Sequence of chain 1.J:
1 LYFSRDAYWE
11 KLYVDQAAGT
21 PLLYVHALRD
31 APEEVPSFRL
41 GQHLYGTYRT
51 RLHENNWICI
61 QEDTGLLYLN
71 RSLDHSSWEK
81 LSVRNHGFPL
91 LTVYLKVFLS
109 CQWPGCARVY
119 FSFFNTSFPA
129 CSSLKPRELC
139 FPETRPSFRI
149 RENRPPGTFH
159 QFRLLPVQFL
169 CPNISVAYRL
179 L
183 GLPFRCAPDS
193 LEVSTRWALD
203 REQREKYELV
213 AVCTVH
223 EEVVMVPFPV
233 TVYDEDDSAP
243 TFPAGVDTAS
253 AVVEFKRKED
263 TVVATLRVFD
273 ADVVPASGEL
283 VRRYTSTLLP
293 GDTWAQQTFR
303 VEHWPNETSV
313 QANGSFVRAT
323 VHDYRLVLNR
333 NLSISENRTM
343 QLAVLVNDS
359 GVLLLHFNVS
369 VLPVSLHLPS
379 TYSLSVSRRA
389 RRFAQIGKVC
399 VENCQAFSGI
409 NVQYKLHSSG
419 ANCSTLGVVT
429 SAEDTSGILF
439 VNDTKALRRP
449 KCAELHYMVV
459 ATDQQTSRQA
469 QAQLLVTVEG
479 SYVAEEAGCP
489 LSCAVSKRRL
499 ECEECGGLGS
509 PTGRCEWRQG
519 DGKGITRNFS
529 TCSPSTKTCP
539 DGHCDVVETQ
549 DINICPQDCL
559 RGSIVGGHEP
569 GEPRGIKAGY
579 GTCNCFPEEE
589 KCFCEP

Binding-site contacts:
Ligand atom C5 contacts residue ASN339 of chain 1.J at 3.6 Å.
Ligand atom C8 contacts residue PRO371 of chain 1.J at 3.8 Å (hydrophobic).
Ligand atom C3 contacts residue ASN339 of chain 1.J at 3.8 Å.
Ligand atom C1 contacts residue ASN339 of chain 1.J at 1.4 Å.
Ligand atom C7 contacts residue ASN339 of chain 1.J at 4.0 Å.
Ligand atom C2 contacts residue ASN339 of chain 1.J at 2.5 Å.
Ligand atom O5 contacts residue ASN339 of chain 1.J at 2.3 Å (h-bond).
Ligand atom N2 contacts residue ASN339 of chain 1.J at 3.0 Å (h-bond).
Ligand atom N2 contacts residue PRO371 of chain 1.J at 4.0 Å.
Ligand atom C4 contacts residue ASN339 of chain 1.J at 4.2 Å.
Ligand atom C7 contacts residue PRO371 of chain 1.J at 4.3 Å (hydrophobic).

A small-molecule ligand and the protein it binds are described below.
Small molecule (SMILES): CC(=O)N[C@@H]1[C@@H](O)[C@H](O)[C@@H](CO)O[C@H]1O